The protein below binds the small molecule below.
Small molecule (SMILES): CC(=O)N[C@@H]1[C@@H](O)[C@H](O)[C@@H](CO)O[C@H]1O

Sequence of chain 1.A:
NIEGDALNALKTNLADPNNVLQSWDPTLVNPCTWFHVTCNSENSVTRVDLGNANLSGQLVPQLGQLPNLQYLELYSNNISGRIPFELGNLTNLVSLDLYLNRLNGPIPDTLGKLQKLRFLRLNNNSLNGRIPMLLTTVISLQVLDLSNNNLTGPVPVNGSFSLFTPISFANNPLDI

Binding-site contacts:
Ligand atom C8 contacts residue ASN106 of chain 1.A at 4.1 Å.
Ligand atom C3 contacts residue ASN106 of chain 1.A at 3.8 Å.
Ligand atom C7 contacts residue ASN106 of chain 1.A at 3.7 Å.
Ligand atom C1 contacts residue ASN106 of chain 1.A at 1.4 Å.
Ligand atom C4 contacts residue ASN106 of chain 1.A at 4.3 Å.
Ligand atom C5 contacts residue ASN106 of chain 1.A at 3.7 Å.
Ligand atom C6 contacts residue ASN106 of chain 1.A at 4.4 Å.
Ligand atom C2 contacts residue ASN106 of chain 1.A at 2.5 Å.
Ligand atom O5 contacts residue ASN106 of chain 1.A at 2.4 Å (h-bond).
Ligand atom C8 contacts residue ARG130 of chain 1.A at 4.0 Å.
Ligand atom N2 contacts residue ASN106 of chain 1.A at 2.9 Å (h-bond).